Sequence of chain 2.A:
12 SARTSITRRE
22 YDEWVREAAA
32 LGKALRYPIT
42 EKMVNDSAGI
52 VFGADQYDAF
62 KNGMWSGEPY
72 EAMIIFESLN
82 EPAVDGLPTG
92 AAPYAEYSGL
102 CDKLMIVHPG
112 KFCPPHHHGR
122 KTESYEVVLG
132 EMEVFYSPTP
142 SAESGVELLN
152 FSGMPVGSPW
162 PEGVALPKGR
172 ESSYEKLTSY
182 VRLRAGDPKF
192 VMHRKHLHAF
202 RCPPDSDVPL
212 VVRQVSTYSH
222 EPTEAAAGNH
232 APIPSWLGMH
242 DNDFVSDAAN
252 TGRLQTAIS

Binding-site contacts:
Ligand atom C5 contacts residue GLU176 of chain 2.A at 4.3 Å.
Ligand atom O2 contacts residue TRP161 of chain 2.A at 4.5 Å.
Ligand atom C2 contacts residue GLU176 of chain 2.A at 4.4 Å.
Ligand atom O5 contacts residue TRP161 of chain 2.A at 3.8 Å.
Ligand atom O2 contacts residue GLU176 of chain 2.A at 4.1 Å.
Ligand atom C1 contacts residue TRP161 of chain 2.A at 4.4 Å (hydrophobic).
Ligand atom C4 contacts residue TRP161 of chain 2.A at 3.7 Å (hydrophobic).
Ligand atom O1 contacts residue TYR175 of chain 2.A at 3.0 Å (h-bond).
Ligand atom C5 contacts residue TRP161 of chain 2.A at 4.2 Å (hydrophobic).
Ligand atom C1 contacts residue GLU176 of chain 2.A at 3.5 Å.
Ligand atom O5 contacts residue THR179 of chain 2.A at 4.3 Å.
Ligand atom O5 contacts residue TYR175 of chain 2.A at 3.8 Å.
Ligand atom O5 contacts residue GLU176 of chain 2.A at 3.6 Å.
Ligand atom C1 contacts residue TYR175 of chain 2.A at 4.0 Å (hydrophobic).
Ligand atom O4 contacts residue TRP161 of chain 2.A at 4.0 Å.
Ligand atom O1 contacts residue GLU176 of chain 2.A at 3.3 Å.
Ligand atom C2 contacts residue TRP161 of chain 2.A at 3.9 Å (hydrophobic).
Ligand atom C5 contacts residue THR179 of chain 2.A at 4.1 Å.
Ligand atom C3 contacts residue TRP161 of chain 2.A at 4.3 Å (hydrophobic).
Ligand atom O1 contacts residue TRP161 of chain 2.A at 4.0 Å.
Ligand atom O5 contacts residue LEU178 of chain 2.A at 4.3 Å.

The small molecule below binds the protein below.
Small molecule (SMILES): O[C@@H]1[C@H](O)[C@@H](O)OC[C@@H]1O